A small-molecule ligand and the protein it binds are described below.
Small molecule (SMILES): CC(=O)N[C@@H]1[C@@H](O)[C@H](O)[C@@H](CO)O[C@H]1O

Binding-site contacts:
Ligand atom O7 contacts residue LEU46 of chain 1.B at 3.7 Å.
Ligand atom O5 contacts residue ASN53 of chain 1.B at 2.2 Å (h-bond).
Ligand atom C8 contacts residue LEU46 of chain 1.B at 3.9 Å (hydrophobic).
Ligand atom C7 contacts residue ASN53 of chain 1.B at 3.7 Å.
Ligand atom C3 contacts residue ASN53 of chain 1.B at 3.8 Å.
Ligand atom N2 contacts residue ASN53 of chain 1.B at 3.0 Å (h-bond).
Ligand atom C8 contacts residue PRO48 of chain 1.B at 4.2 Å (hydrophobic).
Ligand atom O6 contacts residue THR55 of chain 1.B at 3.4 Å.
Ligand atom C2 contacts residue ASN53 of chain 1.B at 2.5 Å.
Ligand atom O7 contacts residue ASN53 of chain 1.B at 3.9 Å.
Ligand atom C5 contacts residue ASN53 of chain 1.B at 3.6 Å.
Ligand atom C1 contacts residue ASN53 of chain 1.B at 1.4 Å.
Ligand atom C4 contacts residue ASN53 of chain 1.B at 4.2 Å.
Ligand atom C7 contacts residue LEU46 of chain 1.B at 3.8 Å (hydrophobic).

Sequence of chain 1.B:
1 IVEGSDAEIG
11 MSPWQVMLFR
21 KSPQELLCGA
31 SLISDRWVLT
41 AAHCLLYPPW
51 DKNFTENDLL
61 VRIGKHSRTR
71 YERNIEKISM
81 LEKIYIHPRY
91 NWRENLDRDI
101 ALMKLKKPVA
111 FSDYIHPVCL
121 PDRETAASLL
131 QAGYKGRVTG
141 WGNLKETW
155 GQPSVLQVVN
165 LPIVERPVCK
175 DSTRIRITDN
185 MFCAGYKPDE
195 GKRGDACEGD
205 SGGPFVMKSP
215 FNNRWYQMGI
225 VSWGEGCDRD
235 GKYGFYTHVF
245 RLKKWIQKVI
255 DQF